A small-molecule ligand and the protein it binds are described below.
Small molecule (SMILES): O=c1[nH]c(=O)n([C@H]2C[C@H](O)[C@@H](COP(=O)(O)O)O2)cc1/C=C/Br

Binding-site contacts:
Ligand atom N3 contacts residue PHE139 of chain 1.D at 3.2 Å.
Ligand atom C4' contacts residue ILE62 of chain 1.D at 3.5 Å (hydrophobic).
Ligand atom O4 contacts residue SER135 of chain 1.D at 3.2 Å.
Ligand atom P contacts residue ARG130 of chain 1.D at 3.5 Å.
Ligand atom N3 contacts residue PHE93 of chain 1.D at 3.3 Å.
Ligand atom O4 contacts residue PHE93 of chain 1.D at 3.7 Å.
Ligand atom O1P contacts residue GLU48 of chain 1.D at 3.5 Å (salt-bridge).
Ligand atom O1P contacts residue ARG130 of chain 1.D at 2.6 Å (salt-bridge).
Ligand atom O4 contacts residue GLN90 of chain 1.D at 2.9 Å (h-bond).
Ligand atom P contacts residue GLU48 of chain 1.D at 3.4 Å.
Ligand atom N1 contacts residue PHE139 of chain 1.D at 3.5 Å.
Ligand atom O1P contacts residue TYR21 of chain 1.D at 3.5 Å.
Ligand atom O3P contacts residue GLU48 of chain 1.D at 2.5 Å (salt-bridge).
Ligand atom O2P contacts residue GLY22 of chain 1.D at 3.4 Å (h-bond).
Ligand atom N3 contacts residue GLN90 of chain 1.D at 3.0 Å (h-bond).
Ligand atom O5' contacts residue GLU48 of chain 1.D at 3.4 Å (salt-bridge).
Ligand atom O2P contacts residue ADP1 of chain 1.K at 2.8 Å (h-bond).
Ligand atom N1 contacts residue PHE93 of chain 1.D at 3.5 Å.
Ligand atom C4 contacts residue PHE93 of chain 1.D at 3.6 Å (hydrophobic).
Ligand atom C5' contacts residue GLU48 of chain 1.D at 3.7 Å.
Ligand atom C2 contacts residue PHE93 of chain 1.D at 3.3 Å (hydrophobic).
Ligand atom O2 contacts residue PHE93 of chain 1.D at 3.3 Å.
Ligand atom C5B contacts residue TRP53 of chain 1.D at 3.4 Å (hydrophobic).
Ligand atom O3P contacts residue ADP1 of chain 1.K at 3.1 Å (h-bond).
Ligand atom BR contacts residue SER135 of chain 1.D at 3.5 Å.
Ligand atom O4' contacts residue PHE93 of chain 1.D at 3.5 Å.
Ligand atom O4 contacts residue ALA134 of chain 1.D at 3.7 Å.
Ligand atom P contacts residue ADP1 of chain 1.K at 3.5 Å.
Ligand atom O3P contacts residue ARG130 of chain 1.D at 3.4 Å (salt-bridge).
Ligand atom C2 contacts residue PHE139 of chain 1.D at 3.4 Å (hydrophobic).
Ligand atom BR contacts residue HIS97 of chain 1.D at 3.3 Å.
Ligand atom O2P contacts residue TYR21 of chain 1.D at 3.3 Å.
Ligand atom C2' contacts residue PHE139 of chain 1.D at 3.7 Å (hydrophobic).
Ligand atom O4' contacts residue ILE62 of chain 1.D at 3.6 Å.
Ligand atom O3' contacts residue TYR66 of chain 1.D at 3.1 Å (h-bond).
Ligand atom O2 contacts residue PHE139 of chain 1.D at 3.7 Å.
Ligand atom C4 contacts residue GLN90 of chain 1.D at 3.7 Å.
Ligand atom C5' contacts residue TRP53 of chain 1.D at 3.7 Å (hydrophobic).
Ligand atom O4 contacts residue PHE139 of chain 1.D at 3.5 Å.
Ligand atom C4 contacts residue PHE139 of chain 1.D at 3.4 Å (hydrophobic).

Sequence of chain 1.D:
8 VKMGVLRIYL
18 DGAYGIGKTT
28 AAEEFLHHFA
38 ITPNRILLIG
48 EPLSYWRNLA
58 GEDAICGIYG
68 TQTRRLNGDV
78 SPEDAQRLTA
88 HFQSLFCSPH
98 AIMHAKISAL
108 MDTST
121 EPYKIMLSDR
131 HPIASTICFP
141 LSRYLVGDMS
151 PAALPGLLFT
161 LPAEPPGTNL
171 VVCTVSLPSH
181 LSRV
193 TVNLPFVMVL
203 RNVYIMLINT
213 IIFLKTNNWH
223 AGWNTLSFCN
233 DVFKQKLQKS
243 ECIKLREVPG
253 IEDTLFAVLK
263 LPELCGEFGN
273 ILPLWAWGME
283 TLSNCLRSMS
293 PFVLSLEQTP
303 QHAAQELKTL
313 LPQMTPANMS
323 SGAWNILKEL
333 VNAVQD